Binding-site contacts:
Ligand atom O7 contacts residue ASN135 of chain 1.G at 3.4 Å.
Ligand atom O5 contacts residue ASN135 of chain 1.G at 2.4 Å (h-bond).
Ligand atom C6 contacts residue GLN177 of chain 1.G at 3.4 Å.
Ligand atom O7 contacts residue ARG145 of chain 1.G at 3.3 Å.
Ligand atom N2 contacts residue ASN135 of chain 1.G at 2.8 Å (h-bond).
Ligand atom O7 contacts residue GLY146 of chain 1.G at 3.8 Å.
Ligand atom C7 contacts residue ARG145 of chain 1.G at 4.0 Å.
Ligand atom O6 contacts residue TYR193 of chain 1.G at 3.8 Å.
Ligand atom O5 contacts residue LYS149 of chain 1.G at 4.2 Å.
Ligand atom C2 contacts residue ASN135 of chain 1.G at 2.4 Å.
Ligand atom C7 contacts residue ASN135 of chain 1.G at 3.3 Å.
Ligand atom C8 contacts residue ARG145 of chain 1.G at 3.7 Å.
Ligand atom O7 contacts residue THR137 of chain 1.G at 4.5 Å.
Ligand atom C1 contacts residue ASN135 of chain 1.G at 1.4 Å.
Ligand atom C5 contacts residue ASN135 of chain 1.G at 3.7 Å.
Ligand atom O6 contacts residue GLN177 of chain 1.G at 2.8 Å (h-bond).
Ligand atom C3 contacts residue ASN135 of chain 1.G at 3.8 Å.
Ligand atom C6 contacts residue TYR193 of chain 1.G at 3.2 Å (hydrophobic).
Ligand atom C4 contacts residue ASN135 of chain 1.G at 4.2 Å.
Ligand atom C8 contacts residue ASN135 of chain 1.G at 4.3 Å.

Sequence of chain 1.G:
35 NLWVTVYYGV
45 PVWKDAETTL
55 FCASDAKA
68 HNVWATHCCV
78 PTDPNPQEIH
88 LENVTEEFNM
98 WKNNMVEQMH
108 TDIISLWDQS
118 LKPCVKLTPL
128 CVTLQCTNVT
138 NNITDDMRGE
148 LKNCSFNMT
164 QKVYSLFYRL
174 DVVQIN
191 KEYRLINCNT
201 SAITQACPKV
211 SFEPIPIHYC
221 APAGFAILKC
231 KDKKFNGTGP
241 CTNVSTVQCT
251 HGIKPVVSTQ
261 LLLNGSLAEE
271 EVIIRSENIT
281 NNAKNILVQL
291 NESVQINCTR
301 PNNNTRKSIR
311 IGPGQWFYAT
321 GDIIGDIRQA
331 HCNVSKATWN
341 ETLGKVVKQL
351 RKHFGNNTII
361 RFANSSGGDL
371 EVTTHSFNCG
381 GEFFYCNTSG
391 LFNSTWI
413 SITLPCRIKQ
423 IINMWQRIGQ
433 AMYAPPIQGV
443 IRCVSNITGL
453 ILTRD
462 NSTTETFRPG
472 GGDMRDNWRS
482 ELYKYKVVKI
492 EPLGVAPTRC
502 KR

The small molecule below binds the protein below.
Small molecule (SMILES): CC(=O)N[C@@H]1[C@@H](O)[C@H](O)[C@@H](CO)O[C@H]1O